Binding-site contacts:
Ligand atom O3 contacts residue ALA191 of chain 1.B at 3.5 Å.
Ligand atom O3 contacts residue GLU347 of chain 1.B at 2.3 Å (salt-bridge).
Ligand atom O3 contacts residue LYS188 of chain 1.B at 4.3 Å.
Ligand atom O1 contacts residue ALA299 of chain 1.B at 4.3 Å.
Ligand atom C1 contacts residue ASP352 of chain 1.B at 4.5 Å.
Ligand atom C1 contacts residue SER300 of chain 1.B at 4.5 Å.
Ligand atom O1 contacts residue ALA298 of chain 1.B at 2.9 Å (h-bond).
Ligand atom O1 contacts residue GLU297 of chain 1.B at 3.6 Å (salt-bridge).
Ligand atom C1 contacts residue ALA298 of chain 1.B at 3.6 Å (hydrophobic).
Ligand atom C1 contacts residue GLU297 of chain 1.B at 4.3 Å.
Ligand atom O3 contacts residue ARG194 of chain 1.B at 4.2 Å.
Ligand atom C2 contacts residue GLU347 of chain 1.B at 3.5 Å.
Ligand atom C2 contacts residue ALA298 of chain 1.B at 4.4 Å (hydrophobic).
Ligand atom O1 contacts residue ASP352 of chain 1.B at 3.3 Å (salt-bridge).
Ligand atom C2 contacts residue GLU297 of chain 1.B at 3.9 Å.
Ligand atom C3 contacts residue GLU347 of chain 1.B at 3.4 Å.
Ligand atom O1 contacts residue SER300 of chain 1.B at 3.8 Å.

A small-molecule ligand and the protein it binds are described below.
Small molecule (SMILES): OCCCO

Sequence of chain 1.B:
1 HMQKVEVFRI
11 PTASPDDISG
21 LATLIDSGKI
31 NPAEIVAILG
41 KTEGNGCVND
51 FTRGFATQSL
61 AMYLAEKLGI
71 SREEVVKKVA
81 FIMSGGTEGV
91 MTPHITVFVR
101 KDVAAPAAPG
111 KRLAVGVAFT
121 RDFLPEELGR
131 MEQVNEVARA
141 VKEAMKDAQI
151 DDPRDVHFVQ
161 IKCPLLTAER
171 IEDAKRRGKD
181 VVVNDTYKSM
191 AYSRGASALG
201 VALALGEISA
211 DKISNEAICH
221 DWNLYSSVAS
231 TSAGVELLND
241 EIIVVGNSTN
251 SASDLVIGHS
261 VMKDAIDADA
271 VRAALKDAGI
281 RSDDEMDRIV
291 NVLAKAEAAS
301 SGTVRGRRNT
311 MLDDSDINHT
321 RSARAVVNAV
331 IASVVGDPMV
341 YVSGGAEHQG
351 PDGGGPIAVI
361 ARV